Sequence of chain 1.A:
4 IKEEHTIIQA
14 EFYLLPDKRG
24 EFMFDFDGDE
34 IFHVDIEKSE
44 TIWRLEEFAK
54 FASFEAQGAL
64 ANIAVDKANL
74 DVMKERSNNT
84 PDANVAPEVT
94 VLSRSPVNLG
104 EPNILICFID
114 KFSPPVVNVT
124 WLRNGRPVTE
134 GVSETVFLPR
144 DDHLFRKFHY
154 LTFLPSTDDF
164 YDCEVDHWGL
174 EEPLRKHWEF

Binding-site contacts:
Ligand atom O7 contacts residue TRP171 of chain 1.A at 3.3 Å.
Ligand atom C8 contacts residue HIS170 of chain 1.A at 3.9 Å.
Ligand atom C3 contacts residue ASN121 of chain 1.A at 3.8 Å.
Ligand atom C7 contacts residue ASN121 of chain 1.A at 3.6 Å.
Ligand atom N2 contacts residue ASN121 of chain 1.A at 2.9 Å (h-bond).
Ligand atom C8 contacts residue VAL120 of chain 1.A at 4.1 Å (hydrophobic).
Ligand atom C2 contacts residue ASN121 of chain 1.A at 2.4 Å.
Ligand atom N2 contacts residue TRP171 of chain 1.A at 3.7 Å.
Ligand atom C7 contacts residue TRP171 of chain 1.A at 3.2 Å (hydrophobic).
Ligand atom C3 contacts residue TRP171 of chain 1.A at 4.3 Å (hydrophobic).
Ligand atom O5 contacts residue ASN121 of chain 1.A at 2.4 Å (h-bond).
Ligand atom C8 contacts residue ASN121 of chain 1.A at 4.5 Å.
Ligand atom C1 contacts residue ASN121 of chain 1.A at 1.4 Å.
Ligand atom C8 contacts residue TRP171 of chain 1.A at 3.3 Å (hydrophobic).
Ligand atom C2 contacts residue TRP171 of chain 1.A at 4.5 Å (hydrophobic).
Ligand atom C8 contacts residue VAL119 of chain 1.A at 3.4 Å (hydrophobic).
Ligand atom O7 contacts residue HIS170 of chain 1.A at 4.5 Å.
Ligand atom O7 contacts residue ASP169 of chain 1.A at 3.4 Å (salt-bridge).
Ligand atom C7 contacts residue ASP169 of chain 1.A at 4.2 Å.
Ligand atom O3 contacts residue TRP171 of chain 1.A at 3.2 Å (h-bond).
Ligand atom C5 contacts residue ASN121 of chain 1.A at 3.7 Å.
Ligand atom O7 contacts residue ASN121 of chain 1.A at 4.0 Å.
Ligand atom C4 contacts residue ASN121 of chain 1.A at 4.2 Å.
Ligand atom C8 contacts residue ASP169 of chain 1.A at 3.8 Å.

This protein binds this small molecule.
Small molecule (SMILES): CC(=O)N[C@@H]1[C@@H](O)[C@H](O)[C@@H](CO)O[C@H]1O